Binding-site contacts:
Ligand atom C4 contacts residue ASN239 of chain 1.C at 4.5 Å.
Ligand atom C3 contacts residue ASN239 of chain 1.C at 4.1 Å.
Ligand atom C8 contacts residue MET237 of chain 1.C at 3.6 Å (hydrophobic).
Ligand atom C1 contacts residue ASN239 of chain 1.C at 1.7 Å.
Ligand atom C2 contacts residue ASN239 of chain 1.C at 2.7 Å.
Ligand atom C7 contacts residue MET237 of chain 1.C at 4.1 Å (hydrophobic).
Ligand atom C5 contacts residue ASN239 of chain 1.C at 3.8 Å.
Ligand atom N2 contacts residue MET237 of chain 1.C at 4.2 Å.
Ligand atom N2 contacts residue ASN239 of chain 1.C at 3.2 Å (h-bond).
Ligand atom O5 contacts residue ASN239 of chain 1.C at 2.6 Å (h-bond).

Sequence of chain 1.C:
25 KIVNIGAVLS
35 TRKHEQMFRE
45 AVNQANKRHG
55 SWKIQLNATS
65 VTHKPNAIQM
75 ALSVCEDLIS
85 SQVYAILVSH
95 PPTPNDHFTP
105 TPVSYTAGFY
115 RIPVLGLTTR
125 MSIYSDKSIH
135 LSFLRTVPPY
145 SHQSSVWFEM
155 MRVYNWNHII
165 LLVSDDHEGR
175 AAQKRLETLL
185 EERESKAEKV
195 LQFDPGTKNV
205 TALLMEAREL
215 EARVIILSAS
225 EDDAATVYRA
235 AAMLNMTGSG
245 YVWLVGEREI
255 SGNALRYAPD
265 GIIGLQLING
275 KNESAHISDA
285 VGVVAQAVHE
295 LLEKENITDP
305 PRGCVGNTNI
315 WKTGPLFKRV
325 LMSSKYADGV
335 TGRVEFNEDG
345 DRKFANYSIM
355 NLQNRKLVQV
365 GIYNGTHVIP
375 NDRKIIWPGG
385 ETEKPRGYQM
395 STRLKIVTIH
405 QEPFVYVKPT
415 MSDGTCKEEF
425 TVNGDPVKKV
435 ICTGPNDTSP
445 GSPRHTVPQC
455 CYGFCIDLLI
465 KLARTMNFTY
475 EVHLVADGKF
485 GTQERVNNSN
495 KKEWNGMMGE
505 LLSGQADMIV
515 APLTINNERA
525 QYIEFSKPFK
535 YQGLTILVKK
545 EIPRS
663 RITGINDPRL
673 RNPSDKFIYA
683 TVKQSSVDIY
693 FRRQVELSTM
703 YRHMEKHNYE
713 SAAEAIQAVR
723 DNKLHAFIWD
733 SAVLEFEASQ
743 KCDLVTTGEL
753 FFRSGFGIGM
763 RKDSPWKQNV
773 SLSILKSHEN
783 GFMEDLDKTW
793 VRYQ

The small molecule below binds the protein below.
Small molecule (SMILES): CC(=O)N[C@H]1[C@H](O[C@H]2[C@H](O)[C@@H](NC(C)=O)CO[C@@H]2CO)O[C@H](CO)[C@@H](O)[C@@H]1O